The small molecule below binds the protein below.
Small molecule (SMILES): C/C1=C\[C@H](C)C[C@H](C)OC(=O)C[C@H](c2ccc(O)cc2)NC(=O)[C@@H](Cc2c(Br)[nH]c3ccccc23)N(C)C(=O)[C@H](C)NC(=O)[C@@H](C)C1

Sequence of chain 1.C:
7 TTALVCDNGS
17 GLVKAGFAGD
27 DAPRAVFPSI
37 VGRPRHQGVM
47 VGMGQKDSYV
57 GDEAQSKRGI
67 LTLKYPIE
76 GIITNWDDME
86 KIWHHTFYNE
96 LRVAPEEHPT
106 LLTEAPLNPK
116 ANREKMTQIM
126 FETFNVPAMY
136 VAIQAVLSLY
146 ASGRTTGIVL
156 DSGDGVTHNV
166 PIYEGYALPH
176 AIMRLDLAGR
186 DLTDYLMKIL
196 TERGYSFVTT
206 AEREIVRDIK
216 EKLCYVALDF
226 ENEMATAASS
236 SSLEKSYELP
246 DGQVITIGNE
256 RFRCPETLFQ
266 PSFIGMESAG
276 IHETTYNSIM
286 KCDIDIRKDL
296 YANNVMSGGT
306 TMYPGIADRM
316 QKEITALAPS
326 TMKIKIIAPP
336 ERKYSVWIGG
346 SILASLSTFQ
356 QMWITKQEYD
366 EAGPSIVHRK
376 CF

Binding-site contacts:
Ligand atom C34 contacts residue ILE77 of chain 1.C at 3.7 Å (hydrophobic).
Ligand atom C25 contacts residue LEU112 of chain 1.C at 4.3 Å (hydrophobic).
Ligand atom C25 contacts residue PRO114 of chain 1.C at 4.4 Å (hydrophobic).
Ligand atom N3 contacts residue ARG179 of chain 1.C at 3.9 Å.
Ligand atom C20 contacts residue ILE77 of chain 1.C at 3.4 Å (hydrophobic).
Ligand atom C22 contacts residue ILE77 of chain 1.C at 3.3 Å (hydrophobic).
Ligand atom C28 contacts residue ASP181 of chain 1.C at 4.4 Å.
Ligand atom C24 contacts residue PRO114 of chain 1.C at 3.6 Å (hydrophobic).
Ligand atom C32 contacts residue PRO114 of chain 1.C at 4.1 Å (hydrophobic).
Ligand atom C27 contacts residue ILE77 of chain 1.C at 4.0 Å (hydrophobic).
Ligand atom C26 contacts residue ARG179 of chain 1.C at 3.3 Å.
Ligand atom C25 contacts residue ARG179 of chain 1.C at 3.6 Å.
Ligand atom N3 contacts residue ASP181 of chain 1.C at 3.9 Å.
Ligand atom BR contacts residue HIC75 of chain 1.C at 3.4 Å.
Ligand atom C31 contacts residue PRO114 of chain 1.C at 4.2 Å (hydrophobic).
Ligand atom C23 contacts residue PRO114 of chain 1.C at 4.0 Å (hydrophobic).
Ligand atom C28 contacts residue ILE77 of chain 1.C at 4.0 Å (hydrophobic).
Ligand atom O5 contacts residue ALA116 of chain 1.C at 3.7 Å.
Ligand atom C23 contacts residue ILE77 of chain 1.C at 3.4 Å (hydrophobic).
Ligand atom N3 contacts residue ILE77 of chain 1.C at 4.4 Å.
Ligand atom C28 contacts residue HIC75 of chain 1.C at 4.4 Å.
Ligand atom C24 contacts residue ILE77 of chain 1.C at 4.3 Å (hydrophobic).
Ligand atom C32 contacts residue ILE77 of chain 1.C at 4.5 Å (hydrophobic).
Ligand atom O5 contacts residue ASN117 of chain 1.C at 4.4 Å.
Ligand atom C21 contacts residue ILE77 of chain 1.C at 3.2 Å (hydrophobic).
Ligand atom O5 contacts residue PRO114 of chain 1.C at 3.9 Å.
Ligand atom C27 contacts residue ARG179 of chain 1.C at 4.0 Å.
Ligand atom BR contacts residue ASP181 of chain 1.C at 3.7 Å.
Ligand atom C33 contacts residue ILE77 of chain 1.C at 3.4 Å (hydrophobic).